The protein below binds the small molecule below.
Small molecule (SMILES): Nc1ncnc2c1ncn2[C@H]1C[C@H](O[P](=O)(O)OC[C@H]2O[C@@H](n3cnc4c(N)ncnc43)C[C@@H]2O)[C@@H](CO)O1

Sequence of chain 1.C:
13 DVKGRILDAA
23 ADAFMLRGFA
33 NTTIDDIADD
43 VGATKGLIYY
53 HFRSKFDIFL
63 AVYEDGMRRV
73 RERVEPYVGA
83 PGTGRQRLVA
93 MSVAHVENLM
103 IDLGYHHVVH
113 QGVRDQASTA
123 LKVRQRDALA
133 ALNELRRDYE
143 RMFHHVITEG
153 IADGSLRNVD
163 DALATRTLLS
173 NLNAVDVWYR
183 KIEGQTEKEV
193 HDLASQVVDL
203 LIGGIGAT

Sequence of chain 1.A:
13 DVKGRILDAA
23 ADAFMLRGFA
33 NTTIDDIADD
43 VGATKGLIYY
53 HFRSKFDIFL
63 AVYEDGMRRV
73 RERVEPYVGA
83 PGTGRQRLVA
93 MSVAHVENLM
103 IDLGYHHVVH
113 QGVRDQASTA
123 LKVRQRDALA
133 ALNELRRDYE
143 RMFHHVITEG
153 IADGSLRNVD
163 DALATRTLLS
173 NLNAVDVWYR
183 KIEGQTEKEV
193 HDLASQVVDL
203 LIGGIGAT

Binding-site contacts:
Ligand atom C5 contacts residue TRP180 of chain 1.C at 4.3 Å (hydrophobic).
Ligand atom C2 contacts residue TYR181 of chain 1.C at 4.0 Å (hydrophobic).
Ligand atom N1 contacts residue ARG182 of chain 1.C at 2.9 Å (salt-bridge).
Ligand atom O3' contacts residue ARG168 of chain 1.A at 3.7 Å.
Ligand atom N7 contacts residue GLN187 of chain 1.C at 3.7 Å.
Ligand atom N1 contacts residue TYR181 of chain 1.C at 3.6 Å.
Ligand atom C1' contacts residue ARG168 of chain 1.A at 4.2 Å.
Ligand atom C2 contacts residue TRP180 of chain 1.C at 3.1 Å (hydrophobic).
Ligand atom O4' contacts residue ARG168 of chain 1.A at 4.3 Å.
Ligand atom N7 contacts residue LEU195 of chain 1.C at 3.5 Å.
Ligand atom N6 contacts residue ARG182 of chain 1.C at 2.5 Å (salt-bridge).
Ligand atom C5' contacts residue GLU191 of chain 1.C at 3.5 Å.
Ligand atom N9 contacts residue TRP180 of chain 1.C at 4.2 Å.
Ligand atom C4 contacts residue TRP180 of chain 1.C at 3.6 Å (hydrophobic).
Ligand atom N7 contacts residue ILE184 of chain 1.C at 3.9 Å.
Ligand atom C5 contacts residue ILE184 of chain 1.C at 4.0 Å (hydrophobic).
Ligand atom O3' contacts residue LEU165 of chain 1.A at 3.7 Å.
Ligand atom O5' contacts residue GLU191 of chain 1.C at 3.5 Å (salt-bridge).
Ligand atom N3 contacts residue TRP180 of chain 1.C at 3.3 Å.
Ligand atom C5 contacts residue TYR181 of chain 1.C at 4.4 Å (hydrophobic).
Ligand atom N6 contacts residue ILE184 of chain 1.C at 3.2 Å.
Ligand atom C2' contacts residue LEU195 of chain 1.C at 3.5 Å (hydrophobic).
Ligand atom C4 contacts residue LEU195 of chain 1.C at 4.3 Å (hydrophobic).
Ligand atom N6 contacts residue TYR181 of chain 1.C at 3.5 Å.
Ligand atom C6 contacts residue TYR181 of chain 1.C at 3.9 Å (hydrophobic).
Ligand atom C4 contacts residue ILE184 of chain 1.C at 4.3 Å (hydrophobic).
Ligand atom C1' contacts residue LEU195 of chain 1.C at 4.4 Å (hydrophobic).
Ligand atom C2 contacts residue ARG182 of chain 1.C at 3.9 Å.
Ligand atom N9 contacts residue LEU195 of chain 1.C at 4.1 Å.
Ligand atom C6 contacts residue ARG182 of chain 1.C at 3.6 Å.
Ligand atom C6 contacts residue ILE184 of chain 1.C at 3.8 Å (hydrophobic).
Ligand atom O3' contacts residue ASP162 of chain 1.A at 3.7 Å.
Ligand atom C8 contacts residue GLN187 of chain 1.C at 4.2 Å.
Ligand atom C2 contacts residue ILE184 of chain 1.C at 3.9 Å (hydrophobic).
Ligand atom N1 contacts residue TRP180 of chain 1.C at 3.5 Å (h-bond).
Ligand atom C5 contacts residue LEU195 of chain 1.C at 3.9 Å (hydrophobic).
Ligand atom C8 contacts residue LEU195 of chain 1.C at 3.6 Å (hydrophobic).
Ligand atom C3' contacts residue ASP162 of chain 1.A at 4.2 Å.
Ligand atom N6 contacts residue GLN187 of chain 1.C at 4.1 Å.
Ligand atom N1 contacts residue ILE184 of chain 1.C at 3.7 Å.